Sequence of chain 1.C:
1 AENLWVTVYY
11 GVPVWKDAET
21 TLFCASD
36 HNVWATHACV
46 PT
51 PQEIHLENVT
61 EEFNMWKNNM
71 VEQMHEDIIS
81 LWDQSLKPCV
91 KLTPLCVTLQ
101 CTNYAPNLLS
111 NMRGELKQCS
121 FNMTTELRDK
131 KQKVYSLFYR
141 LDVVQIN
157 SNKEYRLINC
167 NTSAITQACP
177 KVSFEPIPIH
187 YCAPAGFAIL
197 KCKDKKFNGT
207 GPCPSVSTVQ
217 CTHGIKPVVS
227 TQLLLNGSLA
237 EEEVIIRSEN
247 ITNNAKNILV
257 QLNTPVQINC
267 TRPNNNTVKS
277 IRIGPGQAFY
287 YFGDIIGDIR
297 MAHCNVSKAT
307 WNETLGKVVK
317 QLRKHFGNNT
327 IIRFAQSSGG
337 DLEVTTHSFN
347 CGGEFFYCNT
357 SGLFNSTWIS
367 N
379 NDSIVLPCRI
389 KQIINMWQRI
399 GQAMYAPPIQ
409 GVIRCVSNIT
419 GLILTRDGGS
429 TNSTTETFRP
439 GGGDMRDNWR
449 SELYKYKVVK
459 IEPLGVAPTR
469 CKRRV

A small-molecule ligand and the protein it binds are described below.
Small molecule (SMILES): CC(=O)N[C@H]1[C@H](O[C@H]2[C@H](O)[C@@H](NC(C)=O)CO[C@@H]2CO)O[C@H](CO)[C@@H](O)[C@@H]1O

Sequence of chain 1.K:
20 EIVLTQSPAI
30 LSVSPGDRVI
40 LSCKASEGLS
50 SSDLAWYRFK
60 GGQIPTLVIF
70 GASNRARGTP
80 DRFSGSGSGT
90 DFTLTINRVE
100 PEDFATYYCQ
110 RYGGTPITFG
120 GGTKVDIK

Binding-site contacts:
Ligand atom O4 contacts residue LEU48 of chain 1.K at 3.5 Å (h-bond).
Ligand atom C5 contacts residue THR248 of chain 1.C at 3.7 Å.
Ligand atom C6 contacts residue LEU48 of chain 1.K at 3.5 Å (hydrophobic).
Ligand atom C4 contacts residue LEU48 of chain 1.K at 4.0 Å (hydrophobic).
Ligand atom O6 contacts residue LEU48 of chain 1.K at 4.1 Å.
Ligand atom N2 contacts residue ASN246 of chain 1.C at 2.9 Å (h-bond).
Ligand atom C7 contacts residue GLY47 of chain 1.K at 4.3 Å.
Ligand atom C6 contacts residue THR248 of chain 1.C at 3.8 Å.
Ligand atom O7 contacts residue GLU46 of chain 1.K at 3.4 Å (salt-bridge).
Ligand atom C2 contacts residue ASN246 of chain 1.C at 2.5 Å.
Ligand atom O5 contacts residue ASN246 of chain 1.C at 2.4 Å (h-bond).
Ligand atom C7 contacts residue GLU46 of chain 1.K at 4.2 Å.
Ligand atom O5 contacts residue THR248 of chain 1.C at 3.2 Å (h-bond).
Ligand atom C4 contacts residue ASN246 of chain 1.C at 4.3 Å.
Ligand atom O6 contacts residue SER49 of chain 1.K at 3.5 Å.
Ligand atom C6 contacts residue SER49 of chain 1.K at 3.9 Å.
Ligand atom C5 contacts residue LEU48 of chain 1.K at 3.4 Å (hydrophobic).
Ligand atom C1 contacts residue ASN246 of chain 1.C at 1.4 Å.
Ligand atom O6 contacts residue THR248 of chain 1.C at 4.4 Å.
Ligand atom C5 contacts residue ASN246 of chain 1.C at 3.7 Å.
Ligand atom C5 contacts residue SER49 of chain 1.K at 4.5 Å.
Ligand atom O7 contacts residue LEU48 of chain 1.K at 4.5 Å.
Ligand atom O7 contacts residue GLY47 of chain 1.K at 3.4 Å.
Ligand atom C3 contacts residue GLY47 of chain 1.K at 4.2 Å.
Ligand atom C7 contacts residue ASN246 of chain 1.C at 3.6 Å.
Ligand atom C8 contacts residue GLU46 of chain 1.K at 4.3 Å.
Ligand atom O7 contacts residue ASN246 of chain 1.C at 4.0 Å.
Ligand atom C1 contacts residue THR248 of chain 1.C at 3.8 Å.
Ligand atom C3 contacts residue ASN246 of chain 1.C at 3.8 Å.